The small molecule below binds the protein below.
Small molecule (SMILES): N[C@H]1CCCCNc2nc(ncc2C(=O)NCc2ccc(F)cc2)NCCCCCCNC1=O

Binding-site contacts:
Ligand atom C29 contacts residue LEU42 of chain 1.A at 3.8 Å (hydrophobic).
Ligand atom C28 contacts residue LYS124 of chain 1.A at 3.8 Å.
Ligand atom C23 contacts residue MET123 of chain 1.A at 3.9 Å (hydrophobic).
Ligand atom N11 contacts residue PRO121 of chain 1.A at 3.2 Å (h-bond).
Ligand atom C02 contacts residue ASN177 of chain 1.A at 3.9 Å.
Ligand atom C19 contacts residue ASN177 of chain 1.A at 3.5 Å.
Ligand atom C08 contacts residue LEU42 of chain 1.A at 3.7 Å (hydrophobic).
Ligand atom C17 contacts residue ASN177 of chain 1.A at 3.7 Å.
Ligand atom C31 contacts residue PHE122 of chain 1.A at 4.0 Å (hydrophobic).
Ligand atom C14 contacts residue MET179 of chain 1.A at 3.6 Å (hydrophobic).
Ligand atom N26 contacts residue LYS124 of chain 1.A at 4.0 Å.
Ligand atom C12 contacts residue ALA66 of chain 1.A at 3.7 Å (hydrophobic).
Ligand atom C13 contacts residue ILE99 of chain 1.A at 3.8 Å (hydrophobic).
Ligand atom C12 contacts residue LEU120 of chain 1.A at 3.9 Å (hydrophobic).
Ligand atom N26 contacts residue MET123 of chain 1.A at 3.2 Å (h-bond).
Ligand atom N21 contacts residue MET123 of chain 1.A at 3.3 Å (h-bond).
Ligand atom C34 contacts residue LYS124 of chain 1.A at 3.2 Å.
Ligand atom C15 contacts residue LEU120 of chain 1.A at 3.7 Å (hydrophobic).
Ligand atom N21 contacts residue ALA66 of chain 1.A at 3.8 Å.
Ligand atom C27 contacts residue LYS124 of chain 1.A at 3.7 Å.
Ligand atom C14 contacts residue ALA189 of chain 1.A at 4.0 Å (hydrophobic).
Ligand atom C23 contacts residue LEU42 of chain 1.A at 3.7 Å (hydrophobic).
Ligand atom N09 contacts residue ALA66 of chain 1.A at 3.9 Å.
Ligand atom C03 contacts residue ARG176 of chain 1.A at 3.2 Å.
Ligand atom N21 contacts residue PHE122 of chain 1.A at 3.8 Å.
Ligand atom N18 contacts residue ASN177 of chain 1.A at 3.2 Å (h-bond).
Ligand atom C16 contacts residue ASP190 of chain 1.A at 3.8 Å.
Ligand atom C22 contacts residue PHE122 of chain 1.A at 4.0 Å (hydrophobic).
Ligand atom C16 contacts residue LYS68 of chain 1.A at 3.9 Å.
Ligand atom O25 contacts residue LEU42 of chain 1.A at 3.8 Å.
Ligand atom C22 contacts residue MET123 of chain 1.A at 3.1 Å (hydrophobic).
Ligand atom C10 contacts residue ALA66 of chain 1.A at 3.7 Å (hydrophobic).
Ligand atom C13 contacts residue MET179 of chain 1.A at 3.5 Å (hydrophobic).
Ligand atom C30 contacts residue PHE122 of chain 1.A at 3.6 Å (hydrophobic).
Ligand atom N11 contacts residue ALA66 of chain 1.A at 3.2 Å.
Ligand atom N26 contacts residue GLY126 of chain 1.A at 3.8 Å.
Ligand atom N09 contacts residue LEU42 of chain 1.A at 3.9 Å.
Ligand atom C17 contacts residue ASP190 of chain 1.A at 3.4 Å.
Ligand atom C29 contacts residue PHE122 of chain 1.A at 3.7 Å (hydrophobic).
Ligand atom C06 contacts residue VAL50 of chain 1.A at 3.9 Å (hydrophobic).

Sequence of chain 1.A:
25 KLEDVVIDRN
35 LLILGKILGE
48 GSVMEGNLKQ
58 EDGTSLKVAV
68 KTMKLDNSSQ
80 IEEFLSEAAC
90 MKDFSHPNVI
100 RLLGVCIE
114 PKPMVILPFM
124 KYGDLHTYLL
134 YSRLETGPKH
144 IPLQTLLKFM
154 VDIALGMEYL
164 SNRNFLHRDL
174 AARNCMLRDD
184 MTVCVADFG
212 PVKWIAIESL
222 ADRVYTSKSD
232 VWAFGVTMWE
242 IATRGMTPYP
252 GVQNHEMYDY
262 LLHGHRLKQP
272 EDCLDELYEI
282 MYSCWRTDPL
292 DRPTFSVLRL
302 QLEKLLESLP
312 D